A small-molecule ligand and the protein it binds are described below.
Small molecule (SMILES): NCCCBr

Sequence of chain 1.I:
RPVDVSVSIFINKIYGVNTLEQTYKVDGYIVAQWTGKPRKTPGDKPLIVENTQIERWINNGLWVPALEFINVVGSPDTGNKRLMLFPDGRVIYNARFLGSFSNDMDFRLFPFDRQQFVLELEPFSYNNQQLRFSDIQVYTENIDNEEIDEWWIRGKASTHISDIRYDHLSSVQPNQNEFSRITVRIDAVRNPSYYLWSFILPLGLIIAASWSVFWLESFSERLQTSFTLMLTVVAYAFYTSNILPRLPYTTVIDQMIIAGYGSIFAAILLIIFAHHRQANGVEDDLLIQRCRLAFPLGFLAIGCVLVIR

Binding-site contacts:
Ligand atom BR contacts residue PRO85 of chain 1.I at 4.0 Å.
Ligand atom BR contacts residue ASN89 of chain 1.H at 4.1 Å.
Ligand atom BR contacts residue PHE78 of chain 1.I at 3.3 Å.
Ligand atom BR contacts residue GLU77 of chain 1.I at 3.9 Å.
Ligand atom BR contacts residue LEU76 of chain 1.I at 4.2 Å.

Sequence of chain 1.H:
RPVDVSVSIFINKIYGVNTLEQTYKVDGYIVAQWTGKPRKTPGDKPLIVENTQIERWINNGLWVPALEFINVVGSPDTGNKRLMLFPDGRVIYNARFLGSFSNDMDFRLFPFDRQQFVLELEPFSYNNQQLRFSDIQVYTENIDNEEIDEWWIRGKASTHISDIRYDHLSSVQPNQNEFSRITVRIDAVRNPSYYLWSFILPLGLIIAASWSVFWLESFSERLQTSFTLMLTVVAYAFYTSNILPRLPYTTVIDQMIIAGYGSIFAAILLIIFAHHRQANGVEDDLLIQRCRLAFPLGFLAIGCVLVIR